Sequence of chain 1.E:
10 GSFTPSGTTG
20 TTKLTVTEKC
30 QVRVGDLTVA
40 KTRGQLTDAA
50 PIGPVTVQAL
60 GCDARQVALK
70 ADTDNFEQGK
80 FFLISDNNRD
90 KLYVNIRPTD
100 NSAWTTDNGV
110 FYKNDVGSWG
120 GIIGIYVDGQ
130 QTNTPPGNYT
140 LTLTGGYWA

The protein below binds the small molecule below.
Small molecule (SMILES): O=C(O)CCC(=O)OC[C@@H](NC(=O)C(Cl)Cl)[C@H](O)c1ccc([N+](=O)[O-])cc1

Binding-site contacts:
Ligand atom O16 contacts residue VAL38 of chain 1.E at 4.0 Å.
Ligand atom C1 contacts residue PRO50 of chain 1.E at 4.2 Å (hydrophobic).
Ligand atom CL1 contacts residue GLY52 of chain 1.E at 3.4 Å.
Ligand atom C15 contacts residue GLY52 of chain 1.E at 3.7 Å.
Ligand atom C1 contacts residue TYR125 of chain 1.E at 3.5 Å (hydrophobic).
Ligand atom O16 contacts residue GLY52 of chain 1.E at 4.2 Å.
Ligand atom C13 contacts residue PRO50 of chain 1.E at 3.2 Å (hydrophobic).
Ligand atom C14 contacts residue ILE51 of chain 1.E at 3.1 Å (hydrophobic).
Ligand atom C14 contacts residue GLY52 of chain 1.E at 4.0 Å.
Ligand atom CL1 contacts residue PRO50 of chain 1.E at 3.7 Å.
Ligand atom C15 contacts residue ILE51 of chain 1.E at 3.3 Å (hydrophobic).
Ligand atom CL1 contacts residue ILE51 of chain 1.E at 4.2 Å.
Ligand atom C13 contacts residue GLY52 of chain 1.E at 4.0 Å.
Ligand atom O2 contacts residue PRO53 of chain 1.E at 3.4 Å.
Ligand atom O16 contacts residue ILE51 of chain 1.E at 3.4 Å (h-bond).
Ligand atom C2 contacts residue PRO50 of chain 1.E at 3.9 Å (hydrophobic).
Ligand atom C4 contacts residue PRO50 of chain 1.E at 3.7 Å (hydrophobic).
Ligand atom O2 contacts residue GLY52 of chain 1.E at 3.6 Å.
Ligand atom O4 contacts residue PRO50 of chain 1.E at 3.1 Å.
Ligand atom O15 contacts residue GLY52 of chain 1.E at 3.5 Å.
Ligand atom O15 contacts residue PRO53 of chain 1.E at 3.3 Å.
Ligand atom CL2 contacts residue GLY123 of chain 1.E at 3.6 Å.
Ligand atom CL1 contacts residue GLY123 of chain 1.E at 3.7 Å.
Ligand atom O15 contacts residue ILE51 of chain 1.E at 4.0 Å.
Ligand atom O2 contacts residue PRO50 of chain 1.E at 4.1 Å.
Ligand atom C13 contacts residue ILE51 of chain 1.E at 3.9 Å (hydrophobic).
Ligand atom CL2 contacts residue ILE121 of chain 1.E at 3.9 Å.
Ligand atom C1 contacts residue GLY123 of chain 1.E at 4.2 Å.
Ligand atom O9B contacts residue PRO53 of chain 1.E at 4.1 Å.
Ligand atom N2 contacts residue PRO50 of chain 1.E at 4.0 Å.
Ligand atom CL1 contacts residue ILE124 of chain 1.E at 3.3 Å.
Ligand atom C12 contacts residue PRO50 of chain 1.E at 3.8 Å (hydrophobic).
Ligand atom CL2 contacts residue TYR125 of chain 1.E at 3.9 Å.
Ligand atom C8 contacts residue PRO53 of chain 1.E at 3.8 Å (hydrophobic).
Ligand atom CL1 contacts residue TYR125 of chain 1.E at 3.6 Å.
Ligand atom CL2 contacts residue PRO53 of chain 1.E at 3.7 Å.
Ligand atom CL2 contacts residue THR98 of chain 1.E at 4.0 Å.
Ligand atom C14 contacts residue PRO50 of chain 1.E at 3.5 Å (hydrophobic).
Ligand atom O9A contacts residue ILE121 of chain 1.E at 3.6 Å.
Ligand atom CL1 contacts residue PRO53 of chain 1.E at 4.1 Å.